Sequence of chain 1.A:
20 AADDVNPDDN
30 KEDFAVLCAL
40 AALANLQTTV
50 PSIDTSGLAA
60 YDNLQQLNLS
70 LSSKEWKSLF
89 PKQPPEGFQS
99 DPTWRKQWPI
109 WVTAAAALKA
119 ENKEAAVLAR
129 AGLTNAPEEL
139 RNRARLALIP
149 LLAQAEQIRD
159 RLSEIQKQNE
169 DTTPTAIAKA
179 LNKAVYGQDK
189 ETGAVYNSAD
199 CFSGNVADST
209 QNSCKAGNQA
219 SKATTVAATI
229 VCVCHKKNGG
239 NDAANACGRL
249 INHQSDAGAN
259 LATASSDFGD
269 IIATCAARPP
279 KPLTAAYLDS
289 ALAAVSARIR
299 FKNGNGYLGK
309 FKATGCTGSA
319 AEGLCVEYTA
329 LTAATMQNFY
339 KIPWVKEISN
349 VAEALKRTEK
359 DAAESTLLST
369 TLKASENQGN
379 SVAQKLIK

This small molecule binds to this protein.
Small molecule (SMILES): OC[C@H]1O[C@H](O)[C@H](O)[C@@H](O)[C@@H]1O

Binding-site contacts:
Ligand atom C2 contacts residue ASN239 of chain 1.A at 3.5 Å.
Ligand atom C1 contacts residue SER317 of chain 1.A at 1.4 Å.
Ligand atom C1 contacts residue LYS235 of chain 1.A at 4.2 Å.
Ligand atom O4 contacts residue GLU320 of chain 1.A at 3.1 Å (salt-bridge).
Ligand atom O2 contacts residue ASN239 of chain 1.A at 3.8 Å.
Ligand atom C1 contacts residue ALA319 of chain 1.A at 4.4 Å (hydrophobic).
Ligand atom O4 contacts residue SER317 of chain 1.A at 4.3 Å.
Ligand atom O2 contacts residue ALA319 of chain 1.A at 3.0 Å (h-bond).
Ligand atom C3 contacts residue ALA319 of chain 1.A at 3.9 Å (hydrophobic).
Ligand atom O5 contacts residue SER317 of chain 1.A at 2.3 Å (h-bond).
Ligand atom O5 contacts residue LYS235 of chain 1.A at 3.9 Å.
Ligand atom C6 contacts residue GLU320 of chain 1.A at 4.4 Å.
Ligand atom C5 contacts residue SER317 of chain 1.A at 2.8 Å.
Ligand atom O2 contacts residue ALA318 of chain 1.A at 3.6 Å (h-bond).
Ligand atom O3 contacts residue SER317 of chain 1.A at 4.2 Å.
Ligand atom C2 contacts residue SER317 of chain 1.A at 2.3 Å.
Ligand atom C3 contacts residue GLU320 of chain 1.A at 4.4 Å.
Ligand atom C2 contacts residue ALA319 of chain 1.A at 4.1 Å (hydrophobic).
Ligand atom C4 contacts residue SER317 of chain 1.A at 3.3 Å.
Ligand atom O2 contacts residue SER317 of chain 1.A at 2.8 Å (h-bond).
Ligand atom C2 contacts residue ALA318 of chain 1.A at 4.3 Å (hydrophobic).
Ligand atom C1 contacts residue ALA318 of chain 1.A at 3.8 Å (hydrophobic).
Ligand atom O5 contacts residue ASN239 of chain 1.A at 4.1 Å.
Ligand atom C4 contacts residue GLU320 of chain 1.A at 4.0 Å.
Ligand atom C1 contacts residue ASN239 of chain 1.A at 3.6 Å.
Ligand atom C3 contacts residue SER317 of chain 1.A at 2.8 Å.
Ligand atom O3 contacts residue ALA319 of chain 1.A at 3.7 Å.
Ligand atom C5 contacts residue GLU320 of chain 1.A at 3.9 Å.
Ligand atom C6 contacts residue SER317 of chain 1.A at 4.2 Å.